Binding-site contacts:
Ligand atom O6 contacts residue THR180 of chain 1.A at 2.9 Å (h-bond).
Ligand atom C4 contacts residue GLU238 of chain 1.A at 3.3 Å.
Ligand atom O4 contacts residue GLN168 of chain 1.A at 3.7 Å.
Ligand atom C6 contacts residue GLN168 of chain 1.A at 4.0 Å.
Ligand atom O3 contacts residue TRP171 of chain 1.A at 3.2 Å (h-bond).
Ligand atom C3 contacts residue UDP1 of chain 1.F at 3.6 Å.
Ligand atom C5 contacts residue GLN168 of chain 1.A at 3.9 Å.
Ligand atom C8 contacts residue TRP171 of chain 1.A at 3.5 Å (hydrophobic).
Ligand atom O4 contacts residue GLN168 of chain 1.A at 3.2 Å (h-bond).
Ligand atom C7 contacts residue TRP171 of chain 1.A at 3.5 Å (hydrophobic).
Ligand atom O4 contacts residue HIS201 of chain 1.A at 3.9 Å.
Ligand atom C2 contacts residue TRP170 of chain 1.A at 4.0 Å (hydrophobic).
Ligand atom O6 contacts residue TRP235 of chain 1.A at 3.8 Å.
Ligand atom O6 contacts residue TRP171 of chain 1.A at 3.7 Å.
Ligand atom C6 contacts residue THR180 of chain 1.A at 3.4 Å.
Ligand atom O3 contacts residue GLN168 of chain 1.A at 3.9 Å.
Ligand atom C6 contacts residue TRP235 of chain 1.A at 3.9 Å (hydrophobic).
Ligand atom O5 contacts residue GLN168 of chain 1.A at 3.1 Å (h-bond).
Ligand atom C6 contacts residue GLU238 of chain 1.A at 3.7 Å.
Ligand atom C4 contacts residue TRP235 of chain 1.A at 3.8 Å (hydrophobic).
Ligand atom O2 contacts residue TRP277 of chain 1.A at 3.6 Å.
Ligand atom O2 contacts residue UDP1 of chain 1.F at 3.9 Å.
Ligand atom C2 contacts residue GLN168 of chain 1.A at 4.0 Å.
Ligand atom O1 contacts residue TRP170 of chain 1.A at 4.0 Å.
Ligand atom O7 contacts residue TRP171 of chain 1.A at 3.4 Å.
Ligand atom O2 contacts residue LYS280 of chain 1.A at 3.6 Å.
Ligand atom O4 contacts residue TRP277 of chain 1.A at 3.7 Å.
Ligand atom C6 contacts residue TYR199 of chain 1.A at 3.7 Å (hydrophobic).
Ligand atom C5 contacts residue TRP235 of chain 1.A at 3.9 Å (hydrophobic).
Ligand atom C8 contacts residue TRP170 of chain 1.A at 4.1 Å (hydrophobic).
Ligand atom O4 contacts residue GLU238 of chain 1.A at 2.8 Å (salt-bridge).
Ligand atom O3 contacts residue TRP170 of chain 1.A at 4.0 Å.
Ligand atom C2 contacts residue TRP277 of chain 1.A at 4.0 Å (hydrophobic).
Ligand atom C3 contacts residue TRP170 of chain 1.A at 3.6 Å (hydrophobic).
Ligand atom C4 contacts residue GLN168 of chain 1.A at 4.0 Å.
Ligand atom C1 contacts residue GLN168 of chain 1.A at 3.8 Å.
Ligand atom C1 contacts residue TRP170 of chain 1.A at 3.8 Å (hydrophobic).
Ligand atom O3 contacts residue UDP1 of chain 1.F at 2.6 Å (h-bond).
Ligand atom N2 contacts residue TRP170 of chain 1.A at 3.4 Å.
Ligand atom C3 contacts residue TRP235 of chain 1.A at 4.0 Å (hydrophobic).

Sequence of chain 1.A:
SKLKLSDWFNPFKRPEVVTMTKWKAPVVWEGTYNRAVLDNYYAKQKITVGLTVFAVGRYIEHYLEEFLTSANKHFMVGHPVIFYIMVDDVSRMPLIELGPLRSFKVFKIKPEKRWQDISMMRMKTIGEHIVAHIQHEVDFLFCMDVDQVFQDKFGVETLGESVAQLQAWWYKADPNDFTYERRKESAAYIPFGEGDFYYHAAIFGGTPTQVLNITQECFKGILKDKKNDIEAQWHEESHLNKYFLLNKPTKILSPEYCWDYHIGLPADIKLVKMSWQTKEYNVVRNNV

This small molecule binds to this protein.
Small molecule (SMILES): CC(=O)N[C@@H]1[C@@H](O)[C@H](O[C@@H]2O[C@H](CO)[C@H](O)[C@H](O)[C@H]2O)[C@@H](CO)O[C@H]1O